Sequence of chain 1.A:
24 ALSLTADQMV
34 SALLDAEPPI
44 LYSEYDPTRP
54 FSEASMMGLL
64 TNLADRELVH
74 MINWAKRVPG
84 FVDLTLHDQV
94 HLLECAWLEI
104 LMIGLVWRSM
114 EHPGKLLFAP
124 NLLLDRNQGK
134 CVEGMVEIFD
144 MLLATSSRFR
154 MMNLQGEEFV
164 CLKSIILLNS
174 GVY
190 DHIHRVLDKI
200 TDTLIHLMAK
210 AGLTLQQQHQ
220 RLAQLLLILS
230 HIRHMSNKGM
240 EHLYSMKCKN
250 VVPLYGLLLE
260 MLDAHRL

A small-molecule ligand and the protein it binds are described below.
Small molecule (SMILES): CC[C@H](C)[C@H](N)C(=O)N[C@@H](CC(C)C)C(=O)N[C@@H](CC1=NC=NC1)C(=O)N[C@@H](CCCN=C(N)N)C(=O)N[C@@H](CC(C)C)C(=O)N[C@H](C=O)CC(C)C

Binding-site contacts:
Ligand atom CG1 contacts residue GLU259 of chain 1.A at 3.6 Å.
Ligand atom N contacts residue VAL93 of chain 1.A at 4.1 Å.
Ligand atom CD1 contacts residue GLN92 of chain 1.A at 4.0 Å.
Ligand atom CD2 contacts residue VAL93 of chain 1.A at 4.2 Å (hydrophobic).
Ligand atom CD2 contacts residue MET260 of chain 1.A at 3.7 Å (hydrophobic).
Ligand atom CD2 contacts residue VAL93 of chain 1.A at 3.9 Å (hydrophobic).
Ligand atom CD2 contacts residue LEU89 of chain 1.A at 4.1 Å (hydrophobic).
Ligand atom CD1 contacts residue GLU259 of chain 1.A at 3.4 Å.
Ligand atom CD1 contacts residue LEU256 of chain 1.A at 3.8 Å (hydrophobic).
Ligand atom CD2 contacts residue LYS79 of chain 1.A at 4.1 Å.
Ligand atom NE2 contacts residue LEU89 of chain 1.A at 3.6 Å.
Ligand atom CG2 contacts residue LEU256 of chain 1.A at 4.0 Å (hydrophobic).
Ligand atom CD2 contacts residue HIS90 of chain 1.A at 4.1 Å.
Ligand atom CD1 contacts residue VAL93 of chain 1.A at 3.6 Å (hydrophobic).
Ligand atom CD2 contacts residue GLN92 of chain 1.A at 3.6 Å.
Ligand atom CD1 contacts residue ILE75 of chain 1.A at 3.7 Å (hydrophobic).
Ligand atom CG contacts residue ILE75 of chain 1.A at 4.2 Å (hydrophobic).
Ligand atom CB contacts residue LEU89 of chain 1.A at 3.8 Å (hydrophobic).
Ligand atom CD2 contacts residue GLU97 of chain 1.A at 3.8 Å.
Ligand atom CB contacts residue GLU259 of chain 1.A at 3.5 Å.
Ligand atom CA contacts residue LEU256 of chain 1.A at 4.0 Å (hydrophobic).
Ligand atom CD1 contacts residue GLY255 of chain 1.A at 3.6 Å.
Ligand atom C contacts residue LYS79 of chain 1.A at 3.6 Å.
Ligand atom N contacts residue GLU259 of chain 1.A at 2.7 Å (salt-bridge).
Ligand atom CD2 contacts residue ILE75 of chain 1.A at 3.7 Å (hydrophobic).
Ligand atom CA contacts residue VAL93 of chain 1.A at 3.9 Å (hydrophobic).
Ligand atom CA contacts residue LYS79 of chain 1.A at 3.7 Å.
Ligand atom CB contacts residue ILE75 of chain 1.A at 4.0 Å (hydrophobic).
Ligand atom NE2 contacts residue HIS90 of chain 1.A at 4.1 Å.
Ligand atom O contacts residue ILE75 of chain 1.A at 4.1 Å.
Ligand atom N contacts residue GLU259 of chain 1.A at 4.2 Å.
Ligand atom CA contacts residue GLU259 of chain 1.A at 3.7 Å.
Ligand atom CB contacts residue LEU256 of chain 1.A at 4.0 Å (hydrophobic).
Ligand atom CD1 contacts residue LEU256 of chain 1.A at 3.9 Å (hydrophobic).
Ligand atom CG contacts residue VAL93 of chain 1.A at 4.2 Å (hydrophobic).
Ligand atom N contacts residue LEU256 of chain 1.A at 4.1 Å.
Ligand atom O contacts residue LYS79 of chain 1.A at 2.8 Å.
Ligand atom CD2 contacts residue LEU96 of chain 1.A at 4.0 Å (hydrophobic).
Ligand atom CE1 contacts residue LEU89 of chain 1.A at 3.8 Å (hydrophobic).
Ligand atom CB contacts residue VAL93 of chain 1.A at 4.1 Å (hydrophobic).